Binding-site contacts:
Ligand atom C1 contacts residue GLY196 of chain 1.A at 3.9 Å.
Ligand atom N2 contacts residue GLY196 of chain 1.A at 2.9 Å (h-bond).
Ligand atom C3 contacts residue VAL191 of chain 1.A at 3.9 Å (hydrophobic).
Ligand atom C2 contacts residue CYS173 of chain 1.A at 4.1 Å (hydrophobic).
Ligand atom C2 contacts residue SER172 of chain 1.A at 3.8 Å.
Ligand atom C4 contacts residue TRP193 of chain 1.A at 3.9 Å (hydrophobic).
Ligand atom C8 contacts residue GLY194 of chain 1.A at 3.6 Å.
Ligand atom N2 contacts residue ASP171 of chain 1.A at 2.8 Å (salt-bridge).
Ligand atom C1 contacts residue GLY194 of chain 1.A at 3.9 Å.
Ligand atom C1 contacts residue SER172 of chain 1.A at 3.2 Å.
Ligand atom O contacts residue GLY194 of chain 1.A at 3.7 Å.
Ligand atom C6 contacts residue GLN174 of chain 1.A at 2.6 Å.
Ligand atom N2 contacts residue GLY194 of chain 1.A at 3.6 Å.
Ligand atom N2 contacts residue SER172 of chain 1.A at 3.5 Å (h-bond).
Ligand atom C3 contacts residue SER172 of chain 1.A at 3.9 Å.
Ligand atom C3 contacts residue TRP193 of chain 1.A at 3.8 Å (hydrophobic).
Ligand atom C7 contacts residue GLN174 of chain 1.A at 1.8 Å.
Ligand atom N2 contacts residue CYS197 of chain 1.A at 3.8 Å.
Ligand atom C4 contacts residue VAL191 of chain 1.A at 4.0 Å (hydrophobic).
Ligand atom N1 contacts residue ASP171 of chain 1.A at 2.9 Å (salt-bridge).
Ligand atom C4 contacts residue CYS173 of chain 1.A at 4.0 Å (hydrophobic).
Ligand atom C1 contacts residue ASP171 of chain 1.A at 3.5 Å.
Ligand atom N1 contacts residue TRP193 of chain 1.A at 3.8 Å.
Ligand atom C8 contacts residue GLY196 of chain 1.A at 3.4 Å.
Ligand atom C6 contacts residue GLY194 of chain 1.A at 4.0 Å.
Ligand atom C8 contacts residue CYS197 of chain 1.A at 4.0 Å (hydrophobic).
Ligand atom C2 contacts residue GLY194 of chain 1.A at 3.7 Å.
Ligand atom C5 contacts residue CYS173 of chain 1.A at 4.2 Å (hydrophobic).
Ligand atom C2 contacts residue TRP193 of chain 1.A at 3.7 Å (hydrophobic).
Ligand atom C8 contacts residue TRP193 of chain 1.A at 4.1 Å (hydrophobic).
Ligand atom N1 contacts residue SER172 of chain 1.A at 2.9 Å (h-bond).
Ligand atom C5 contacts residue SER177 of chain 1.A at 4.0 Å.
Ligand atom N1 contacts residue GLY204 of chain 1.A at 3.3 Å.
Ligand atom C1 contacts residue TRP193 of chain 1.A at 3.8 Å (hydrophobic).
Ligand atom C4 contacts residue SER192 of chain 1.A at 4.0 Å.
Ligand atom C7 contacts residue GLY194 of chain 1.A at 4.0 Å.
Ligand atom C4 contacts residue SER177 of chain 1.A at 3.6 Å.
Ligand atom O contacts residue GLN174 of chain 1.A at 2.4 Å (h-bond).
Ligand atom C5 contacts residue GLN174 of chain 1.A at 3.0 Å.
Ligand atom C8 contacts residue GLN174 of chain 1.A at 3.7 Å.

A small-molecule ligand and the protein it binds are described below.
Small molecule (SMILES): [H]/N=C(/N)c1cccc(C=O)c1

Sequence of chain 1.A:
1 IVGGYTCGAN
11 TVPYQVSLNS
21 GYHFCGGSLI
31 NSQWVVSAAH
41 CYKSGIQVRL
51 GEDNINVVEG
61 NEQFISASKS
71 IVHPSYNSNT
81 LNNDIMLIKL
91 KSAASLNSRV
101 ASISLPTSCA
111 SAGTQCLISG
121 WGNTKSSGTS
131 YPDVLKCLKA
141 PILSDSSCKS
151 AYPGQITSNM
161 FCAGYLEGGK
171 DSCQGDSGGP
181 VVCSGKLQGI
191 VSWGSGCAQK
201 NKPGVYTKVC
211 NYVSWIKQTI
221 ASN